A small-molecule ligand and the protein it binds are described below.
Small molecule (SMILES): C[C@@H]1C(=O)N(C)CCN1CCOc1ccc(C2CCN(c3ccc4nnc(Cl)n4n3)CC2)cc1

Binding-site contacts:
Ligand atom C5 contacts residue LEU53 of chain 1.A at 3.9 Å (hydrophobic).
Ligand atom C13 contacts residue MET108 of chain 1.A at 3.7 Å (hydrophobic).
Ligand atom C10 contacts residue MET108 of chain 1.A at 3.9 Å (hydrophobic).
Ligand atom N contacts residue VAL46 of chain 1.A at 3.9 Å.
Ligand atom C17 contacts residue TRP40 of chain 1.A at 4.0 Å (hydrophobic).
Ligand atom C contacts residue ASN99 of chain 1.A at 3.9 Å.
Ligand atom C8 contacts residue ILE105 of chain 1.A at 4.0 Å (hydrophobic).
Ligand atom C3 contacts residue PRO41 of chain 1.A at 3.6 Å (hydrophobic).
Ligand atom C8 contacts residue PRO41 of chain 1.A at 4.0 Å (hydrophobic).
Ligand atom C19 contacts residue ASP104 of chain 1.A at 3.7 Å.
Ligand atom C12 contacts residue ILE105 of chain 1.A at 3.9 Å (hydrophobic).
Ligand atom C contacts residue LEU53 of chain 1.A at 3.5 Å (hydrophobic).
Ligand atom O1 contacts residue ILE105 of chain 1.A at 4.1 Å.
Ligand atom C2 contacts residue ASN99 of chain 1.A at 4.0 Å.
Ligand atom C23 contacts residue VAL46 of chain 1.A at 3.9 Å (hydrophobic).
Ligand atom O contacts residue CYS95 of chain 1.A at 3.7 Å.
Ligand atom C4 contacts residue PRO41 of chain 1.A at 4.2 Å (hydrophobic).
Ligand atom C23 contacts residue PRO41 of chain 1.A at 3.8 Å (hydrophobic).
Ligand atom N1 contacts residue LEU51 of chain 1.A at 4.2 Å.
Ligand atom C14 contacts residue MET108 of chain 1.A at 4.2 Å (hydrophobic).
Ligand atom C4 contacts residue LEU51 of chain 1.A at 4.2 Å (hydrophobic).
Ligand atom C4 contacts residue ILE105 of chain 1.A at 4.0 Å (hydrophobic).
Ligand atom C contacts residue TYR98 of chain 1.A at 3.5 Å (hydrophobic).
Ligand atom C23 contacts residue PHE42 of chain 1.A at 3.5 Å (hydrophobic).
Ligand atom C3 contacts residue VAL46 of chain 1.A at 4.0 Å (hydrophobic).
Ligand atom N contacts residue ILE105 of chain 1.A at 4.0 Å.
Ligand atom C15 contacts residue ASP104 of chain 1.A at 3.5 Å.
Ligand atom C1 contacts residue ILE105 of chain 1.A at 4.1 Å (hydrophobic).
Ligand atom C14 contacts residue ASP104 of chain 1.A at 3.5 Å.
Ligand atom C9 contacts residue PRO41 of chain 1.A at 4.1 Å (hydrophobic).
Ligand atom C contacts residue TYR56 of chain 1.A at 4.0 Å (hydrophobic).
Ligand atom C1 contacts residue ASN99 of chain 1.A at 4.0 Å.
Ligand atom C2 contacts residue ILE105 of chain 1.A at 3.8 Å (hydrophobic).
Ligand atom C9 contacts residue MET108 of chain 1.A at 4.0 Å (hydrophobic).
Ligand atom N1 contacts residue LEU53 of chain 1.A at 3.9 Å.
Ligand atom C7 contacts residue ILE105 of chain 1.A at 3.9 Å (hydrophobic).
Ligand atom C9 contacts residue TRP40 of chain 1.A at 3.5 Å (hydrophobic).
Ligand atom O contacts residue ILE105 of chain 1.A at 3.9 Å.
Ligand atom C8 contacts residue TRP40 of chain 1.A at 3.9 Å (hydrophobic).
Ligand atom O contacts residue ASN99 of chain 1.A at 3.1 Å (h-bond).

Sequence of chain 1.A:
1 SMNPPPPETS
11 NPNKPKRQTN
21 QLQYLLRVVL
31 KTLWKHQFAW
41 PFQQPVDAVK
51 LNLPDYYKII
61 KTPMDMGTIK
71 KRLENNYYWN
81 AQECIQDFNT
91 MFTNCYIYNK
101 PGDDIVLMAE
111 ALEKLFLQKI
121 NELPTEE